Sequence of chain 61.B:
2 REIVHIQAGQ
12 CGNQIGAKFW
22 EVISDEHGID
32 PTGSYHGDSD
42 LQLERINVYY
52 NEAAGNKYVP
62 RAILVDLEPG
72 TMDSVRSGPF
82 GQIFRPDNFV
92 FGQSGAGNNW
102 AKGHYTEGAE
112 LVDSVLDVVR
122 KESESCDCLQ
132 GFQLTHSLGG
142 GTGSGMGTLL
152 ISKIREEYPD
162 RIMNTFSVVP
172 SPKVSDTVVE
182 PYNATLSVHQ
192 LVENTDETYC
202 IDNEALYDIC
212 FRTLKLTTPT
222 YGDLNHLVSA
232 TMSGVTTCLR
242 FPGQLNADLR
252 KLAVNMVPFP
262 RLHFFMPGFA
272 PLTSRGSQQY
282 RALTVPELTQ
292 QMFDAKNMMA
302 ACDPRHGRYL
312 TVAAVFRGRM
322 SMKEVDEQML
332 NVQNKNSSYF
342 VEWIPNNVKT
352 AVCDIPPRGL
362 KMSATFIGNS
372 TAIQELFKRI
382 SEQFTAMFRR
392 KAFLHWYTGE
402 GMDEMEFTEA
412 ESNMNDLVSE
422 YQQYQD

Binding-site contacts:
Ligand atom O2A contacts residue CYS12 of chain 61.B at 3.3 Å (h-bond).
Ligand atom C2 contacts residue TYR222 of chain 61.B at 3.5 Å (hydrophobic).
Ligand atom O2G contacts residue GLY142 of chain 61.B at 3.0 Å (h-bond).
Ligand atom O1G contacts residue ALA97 of chain 61.B at 3.0 Å (h-bond).
Ligand atom PB contacts residue MG1 of chain 61.F at 3.7 Å.
Ligand atom N1 contacts residue TYR222 of chain 61.B at 3.2 Å.
Ligand atom O1B contacts residue MG1 of chain 61.F at 2.4 Å.
Ligand atom C2 contacts residue ASN204 of chain 61.B at 3.4 Å.
Ligand atom N2 contacts residue ASN226 of chain 61.B at 2.9 Å (h-bond).
Ligand atom O1B contacts residue GLN11 of chain 61.B at 3.2 Å (h-bond).
Ligand atom C6 contacts residue GLN15 of chain 61.B at 3.6 Å.
Ligand atom N1 contacts residue ASN226 of chain 61.B at 2.7 Å (h-bond).
Ligand atom O6 contacts residue TYR222 of chain 61.B at 3.8 Å.
Ligand atom O6 contacts residue GLN15 of chain 61.B at 2.5 Å (h-bond).
Ligand atom O3G contacts residue MG1 of chain 61.F at 2.5 Å.
Ligand atom O3B contacts residue THR143 of chain 61.B at 3.1 Å (h-bond).
Ligand atom N3 contacts residue VAL169 of chain 61.B at 3.8 Å.
Ligand atom O2G contacts residue GLU254 of chain 62.A at 3.8 Å.
Ligand atom C6 contacts residue ASN226 of chain 61.B at 3.3 Å.
Ligand atom O2B contacts residue THR143 of chain 61.B at 2.7 Å (h-bond).
Ligand atom O6 contacts residue ASN226 of chain 61.B at 3.1 Å (h-bond).
Ligand atom C6 contacts residue TYR222 of chain 61.B at 3.7 Å (hydrophobic).
Ligand atom O2B contacts residue GLY10 of chain 61.B at 3.2 Å.
Ligand atom O1B contacts residue GLY10 of chain 61.B at 3.7 Å.
Ligand atom O3B contacts residue MG1 of chain 61.F at 3.8 Å.
Ligand atom O3' contacts residue GLU181 of chain 61.B at 3.3 Å (salt-bridge).
Ligand atom N2 contacts residue ASN204 of chain 61.B at 2.6 Å (h-bond).
Ligand atom O1G contacts residue THR143 of chain 61.B at 3.4 Å.
Ligand atom O1A contacts residue LEU248 of chain 62.A at 3.3 Å.
Ligand atom PB contacts residue THR143 of chain 61.B at 3.3 Å.
Ligand atom O1A contacts residue GLN11 of chain 61.B at 3.1 Å.
Ligand atom PG contacts residue MG1 of chain 61.F at 3.5 Å.
Ligand atom C4' contacts residue SER138 of chain 61.B at 3.2 Å.
Ligand atom O2B contacts residue GLY144 of chain 61.B at 2.7 Å (h-bond).
Ligand atom C2 contacts residue ASN226 of chain 61.B at 3.6 Å.
Ligand atom O3B contacts residue GLY142 of chain 61.B at 3.5 Å (h-bond).
Ligand atom O2A contacts residue GLN11 of chain 61.B at 3.5 Å (h-bond).
Ligand atom N3 contacts residue ASN204 of chain 61.B at 3.0 Å (h-bond).
Ligand atom O2G contacts residue ASN99 of chain 61.B at 2.9 Å (h-bond).
Ligand atom O4' contacts residue SER138 of chain 61.B at 3.3 Å (h-bond).

Sequence of chain 62.A:
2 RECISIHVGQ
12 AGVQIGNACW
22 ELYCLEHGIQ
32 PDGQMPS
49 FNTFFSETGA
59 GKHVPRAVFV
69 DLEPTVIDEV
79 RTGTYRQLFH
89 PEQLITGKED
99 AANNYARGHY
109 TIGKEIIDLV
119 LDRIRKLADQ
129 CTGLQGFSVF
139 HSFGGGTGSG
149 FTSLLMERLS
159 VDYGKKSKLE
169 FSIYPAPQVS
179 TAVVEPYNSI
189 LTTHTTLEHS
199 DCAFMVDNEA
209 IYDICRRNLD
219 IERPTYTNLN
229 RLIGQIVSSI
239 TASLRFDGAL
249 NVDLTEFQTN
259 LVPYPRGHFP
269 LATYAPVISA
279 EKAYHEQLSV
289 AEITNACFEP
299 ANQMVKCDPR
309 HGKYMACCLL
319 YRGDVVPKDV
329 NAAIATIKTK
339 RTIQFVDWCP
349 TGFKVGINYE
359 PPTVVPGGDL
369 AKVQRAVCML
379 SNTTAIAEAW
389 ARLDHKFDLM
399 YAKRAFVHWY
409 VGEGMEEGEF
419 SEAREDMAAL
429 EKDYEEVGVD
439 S

The protein below binds the small molecule below.
Small molecule (SMILES): Nc1nc2c(ncn2[C@@H]2O[C@H](CO[P](=O)(O)C[P](=O)(O)OP(=O)(O)O)[C@@H](O)[C@H]2O)c(=O)[nH]1